Binding-site contacts:
Ligand atom C15 contacts residue PHE246 of chain 1.A at 4.4 Å (hydrophobic).
Ligand atom S2 contacts residue VAL242 of chain 1.A at 3.9 Å.
Ligand atom C11 contacts residue LEU282 of chain 1.A at 4.2 Å (hydrophobic).
Ligand atom C20 contacts residue PHE278 of chain 1.A at 4.2 Å (hydrophobic).
Ligand atom C9 contacts residue LEU263 of chain 1.A at 3.8 Å (hydrophobic).
Ligand atom F16 contacts residue PHE246 of chain 1.A at 3.2 Å.
Ligand atom S2 contacts residue PHE278 of chain 1.A at 3.8 Å.
Ligand atom N13 contacts residue PHE278 of chain 1.A at 4.0 Å.
Ligand atom C6 contacts residue ILE274 of chain 1.A at 4.3 Å (hydrophobic).
Ligand atom C10 contacts residue LEU263 of chain 1.A at 4.1 Å (hydrophobic).
Ligand atom C10 contacts residue PHE278 of chain 1.A at 4.1 Å (hydrophobic).
Ligand atom C20 contacts residue ILE185 of chain 1.A at 3.8 Å (hydrophobic).
Ligand atom C11 contacts residue PHE278 of chain 1.A at 4.4 Å (hydrophobic).
Ligand atom S2 contacts residue PHE246 of chain 1.A at 4.3 Å.
Ligand atom N4 contacts residue PHE246 of chain 1.A at 4.1 Å.
Ligand atom N4 contacts residue PHE278 of chain 1.A at 3.3 Å.
Ligand atom C19 contacts residue ILE185 of chain 1.A at 3.9 Å (hydrophobic).
Ligand atom C8 contacts residue LEU263 of chain 1.A at 3.4 Å (hydrophobic).
Ligand atom C6 contacts residue LEU263 of chain 1.A at 3.7 Å (hydrophobic).
Ligand atom C20 contacts residue ILE225 of chain 1.A at 4.0 Å (hydrophobic).
Ligand atom C10 contacts residue LEU282 of chain 1.A at 3.9 Å (hydrophobic).
Ligand atom O12 contacts residue ILE185 of chain 1.A at 3.4 Å.
Ligand atom F21 contacts residue PHE278 of chain 1.A at 3.1 Å.
Ligand atom C19 contacts residue ASP224 of chain 1.A at 4.1 Å.
Ligand atom F21 contacts residue ILE225 of chain 1.A at 3.4 Å.
Ligand atom C18 contacts residue ASP224 of chain 1.A at 4.1 Å.
Ligand atom C5 contacts residue LEU263 of chain 1.A at 4.0 Å (hydrophobic).
Ligand atom O12 contacts residue LEU282 of chain 1.A at 4.3 Å.
Ligand atom C3 contacts residue PHE278 of chain 1.A at 3.5 Å (hydrophobic).
Ligand atom C6 contacts residue PHE278 of chain 1.A at 3.7 Å (hydrophobic).
Ligand atom C5 contacts residue PHE278 of chain 1.A at 3.5 Å (hydrophobic).
Ligand atom C19 contacts residue ILE225 of chain 1.A at 3.9 Å (hydrophobic).
Ligand atom C7 contacts residue LEU263 of chain 1.A at 3.4 Å (hydrophobic).
Ligand atom C17 contacts residue HIS74 of chain 1.A at 4.3 Å.
Ligand atom C8 contacts residue LEU282 of chain 1.A at 4.1 Å (hydrophobic).
Ligand atom C3 contacts residue PHE246 of chain 1.A at 4.0 Å (hydrophobic).
Ligand atom F21 contacts residue ILE185 of chain 1.A at 3.4 Å.
Ligand atom C1 contacts residue VAL242 of chain 1.A at 3.7 Å (hydrophobic).
Ligand atom C1 contacts residue PHE278 of chain 1.A at 3.5 Å (hydrophobic).
Ligand atom C9 contacts residue LEU282 of chain 1.A at 3.7 Å (hydrophobic).

Sequence of chain 1.A:
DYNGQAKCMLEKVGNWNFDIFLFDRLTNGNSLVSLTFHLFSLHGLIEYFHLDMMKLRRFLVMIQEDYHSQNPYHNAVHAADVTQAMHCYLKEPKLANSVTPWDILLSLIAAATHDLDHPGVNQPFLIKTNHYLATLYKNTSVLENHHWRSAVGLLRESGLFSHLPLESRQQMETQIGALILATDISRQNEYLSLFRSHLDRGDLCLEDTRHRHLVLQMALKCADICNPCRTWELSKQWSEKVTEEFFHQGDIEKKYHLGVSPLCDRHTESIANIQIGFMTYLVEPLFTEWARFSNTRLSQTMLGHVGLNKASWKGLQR

The protein below binds the small molecule below.
Small molecule (SMILES): CSc1nc2ccccc2c(=O)n1-c1c(F)cccc1F